Binding-site contacts:
Ligand atom O1 contacts residue PHE201 of chain 1.A at 3.2 Å.
Ligand atom C3 contacts residue ASP392 of chain 1.A at 3.7 Å.
Ligand atom C13 contacts residue PHE205 of chain 1.A at 3.9 Å (hydrophobic).
Ligand atom C11 contacts residue THR126 of chain 1.A at 3.8 Å.
Ligand atom C14 contacts residue PHE205 of chain 1.A at 3.9 Å (hydrophobic).
Ligand atom C2 contacts residue GLY391 of chain 1.A at 3.9 Å.
Ligand atom C6 contacts residue PHE201 of chain 1.A at 3.5 Å (hydrophobic).
Ligand atom O2 contacts residue MET152 of chain 1.A at 3.2 Å.
Ligand atom C15 contacts residue PHE205 of chain 1.A at 3.9 Å (hydrophobic).
Ligand atom C1 contacts residue PHE201 of chain 1.A at 3.8 Å (hydrophobic).
Ligand atom C12 contacts residue THR126 of chain 1.A at 3.6 Å.
Ligand atom C10 contacts residue PHE205 of chain 1.A at 4.1 Å (hydrophobic).
Ligand atom C10 contacts residue MET125 of chain 1.A at 3.9 Å (hydrophobic).
Ligand atom C14 contacts residue PHE156 of chain 1.A at 3.9 Å (hydrophobic).
Ligand atom C5 contacts residue GLY391 of chain 1.A at 4.0 Å.
Ligand atom C8 contacts residue MET152 of chain 1.A at 3.8 Å (hydrophobic).
Ligand atom C5 contacts residue PHE201 of chain 1.A at 4.1 Å (hydrophobic).
Ligand atom C1 contacts residue PHE94 of chain 1.A at 3.9 Å (hydrophobic).
Ligand atom O2 contacts residue ASP392 of chain 1.A at 3.9 Å.
Ligand atom O5 contacts residue ASP392 of chain 1.A at 2.7 Å (salt-bridge).
Ligand atom O2 contacts residue PRO191 of chain 1.A at 3.8 Å.
Ligand atom O3 contacts residue PHE156 of chain 1.A at 3.6 Å.
Ligand atom C15 contacts residue MET125 of chain 1.A at 3.7 Å (hydrophobic).
Ligand atom C13 contacts residue THR126 of chain 1.A at 4.0 Å.
Ligand atom C7 contacts residue MET152 of chain 1.A at 3.9 Å (hydrophobic).
Ligand atom C5 contacts residue ASP392 of chain 1.A at 3.8 Å.
Ligand atom O3 contacts residue MET125 of chain 1.A at 3.8 Å.
Ligand atom C12 contacts residue PHE205 of chain 1.A at 4.1 Å (hydrophobic).
Ligand atom O1 contacts residue PRO191 of chain 1.A at 4.0 Å.
Ligand atom C6 contacts residue GLY391 of chain 1.A at 3.6 Å.
Ligand atom C9 contacts residue MET125 of chain 1.A at 3.9 Å (hydrophobic).
Ligand atom C7 contacts residue ASP392 of chain 1.A at 4.0 Å.
Ligand atom O4 contacts residue PHE94 of chain 1.A at 3.1 Å.
Ligand atom C1 contacts residue GLY391 of chain 1.A at 3.5 Å.
Ligand atom O3 contacts residue ASP208 of chain 1.A at 3.1 Å (salt-bridge).
Ligand atom C11 contacts residue PHE201 of chain 1.A at 3.5 Å (hydrophobic).
Ligand atom O2 contacts residue PHE205 of chain 1.A at 4.1 Å.
Ligand atom O1 contacts residue GLY391 of chain 1.A at 4.0 Å.
Ligand atom C2 contacts residue PHE94 of chain 1.A at 3.7 Å (hydrophobic).
Ligand atom C4 contacts residue ASP392 of chain 1.A at 3.2 Å.

The small molecule below binds the protein below.
Small molecule (SMILES): O=C(CCc1ccc(O)cc1)c1c(O)cc(O)cc1O

Sequence of chain 1.A:
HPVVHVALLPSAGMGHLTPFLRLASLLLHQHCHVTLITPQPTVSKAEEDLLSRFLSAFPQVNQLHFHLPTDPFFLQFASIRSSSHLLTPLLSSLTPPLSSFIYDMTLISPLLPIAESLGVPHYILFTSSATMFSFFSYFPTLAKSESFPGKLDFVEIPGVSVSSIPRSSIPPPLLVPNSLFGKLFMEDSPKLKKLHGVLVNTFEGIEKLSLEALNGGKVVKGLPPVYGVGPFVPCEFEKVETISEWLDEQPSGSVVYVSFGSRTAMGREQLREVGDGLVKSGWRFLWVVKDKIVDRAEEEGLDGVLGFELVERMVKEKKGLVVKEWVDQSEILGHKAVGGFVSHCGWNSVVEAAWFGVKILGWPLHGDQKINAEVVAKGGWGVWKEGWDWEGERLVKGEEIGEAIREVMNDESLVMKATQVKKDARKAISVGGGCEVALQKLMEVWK